Binding-site contacts:
Ligand atom C2' contacts residue GLU147 of chain 2.A at 3.5 Å.
Ligand atom C2 contacts residue ALA179 of chain 2.A at 3.7 Å (hydrophobic).
Ligand atom C5' contacts residue GLN93 of chain 2.A at 3.6 Å.
Ligand atom N contacts residue ASP127 of chain 2.A at 2.7 Å (salt-bridge).
Ligand atom N1 contacts residue ASP178 of chain 2.A at 3.4 Å (salt-bridge).
Ligand atom C8 contacts residue SER198 of chain 2.A at 3.6 Å.
Ligand atom SD contacts residue ASP127 of chain 2.A at 3.2 Å (salt-bridge).
Ligand atom N contacts residue HIS103 of chain 2.A at 2.6 Å (h-bond).
Ligand atom CA contacts residue ASP127 of chain 2.A at 3.4 Å.
Ligand atom C5' contacts residue ASP196 of chain 2.A at 3.6 Å.
Ligand atom N6 contacts residue PRO203 of chain 2.A at 3.0 Å (h-bond).
Ligand atom CE contacts residue ASP127 of chain 2.A at 3.2 Å.
Ligand atom O3' contacts residue VAL152 of chain 2.A at 3.3 Å.
Ligand atom N7 contacts residue ALA204 of chain 2.A at 3.3 Å (h-bond).
Ligand atom O4' contacts residue GLY124 of chain 2.A at 3.7 Å.
Ligand atom CB contacts residue GLN93 of chain 2.A at 3.6 Å.
Ligand atom N1 contacts residue ALA179 of chain 2.A at 3.1 Å (h-bond).
Ligand atom CG contacts residue ASP127 of chain 2.A at 3.7 Å.
Ligand atom C2 contacts residue CYS146 of chain 2.A at 3.5 Å (hydrophobic).
Ligand atom CA contacts residue HIS103 of chain 2.A at 3.2 Å.
Ligand atom C2 contacts residue ILE148 of chain 2.A at 3.3 Å (hydrophobic).
Ligand atom O4' contacts residue SER198 of chain 2.A at 3.6 Å (h-bond).
Ligand atom N6 contacts residue ASP178 of chain 2.A at 2.6 Å (salt-bridge).
Ligand atom C3' contacts residue GLU147 of chain 2.A at 3.5 Å.
Ligand atom C4' contacts residue GLU147 of chain 2.A at 3.6 Å.
Ligand atom N7 contacts residue PRO203 of chain 2.A at 3.3 Å.
Ligand atom O2' contacts residue GLU147 of chain 2.A at 2.5 Å (salt-bridge).
Ligand atom C1' contacts residue GLU147 of chain 2.A at 3.4 Å.
Ligand atom O3' contacts residue GLU147 of chain 2.A at 2.5 Å (salt-bridge).
Ligand atom N6 contacts residue THR206 of chain 2.A at 3.5 Å (h-bond).
Ligand atom C4' contacts residue GLY125 of chain 2.A at 3.6 Å.
Ligand atom O2' contacts residue GLN72 of chain 2.A at 3.2 Å (h-bond).
Ligand atom N3 contacts residue ILE148 of chain 2.A at 3.2 Å (h-bond).
Ligand atom CB contacts residue ASP196 of chain 2.A at 3.2 Å.
Ligand atom CB contacts residue 2MH1 of chain 2.E at 3.5 Å.
Ligand atom N3 contacts residue GLY124 of chain 2.A at 3.5 Å.
Ligand atom N contacts residue ASP196 of chain 2.A at 2.7 Å (salt-bridge).
Ligand atom C6 contacts residue ASP178 of chain 2.A at 3.5 Å.
Ligand atom CG contacts residue GLN93 of chain 2.A at 3.5 Å.
Ligand atom N6 contacts residue LEU207 of chain 2.A at 3.7 Å.

Sequence of chain 2.A:
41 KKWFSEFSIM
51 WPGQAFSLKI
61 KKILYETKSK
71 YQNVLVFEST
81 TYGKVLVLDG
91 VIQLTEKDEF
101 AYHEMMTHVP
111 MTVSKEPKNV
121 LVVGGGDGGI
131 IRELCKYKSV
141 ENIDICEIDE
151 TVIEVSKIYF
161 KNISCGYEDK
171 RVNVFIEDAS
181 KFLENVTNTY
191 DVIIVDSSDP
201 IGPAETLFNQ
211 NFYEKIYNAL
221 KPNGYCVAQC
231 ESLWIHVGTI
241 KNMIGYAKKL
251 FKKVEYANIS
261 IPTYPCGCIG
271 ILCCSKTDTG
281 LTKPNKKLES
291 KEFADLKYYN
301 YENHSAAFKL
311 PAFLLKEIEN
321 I

The small molecule below binds the protein below.
Small molecule (SMILES): C[S@@H](CCCN)C[C@H]1O[C@@H](n2cnc3c(N)ncnc32)[C@H](O)[C@@H]1O